This small molecule binds to this protein.
Small molecule (SMILES): NCC(=O)O

Binding-site contacts:
Ligand atom O contacts residue VAL262 of chain 1.A at 4.4 Å.
Ligand atom N contacts residue VAL262 of chain 1.A at 3.7 Å.
Ligand atom OXT contacts residue LEU265 of chain 1.A at 4.5 Å.
Ligand atom CA contacts residue LEU201 of chain 1.A at 3.9 Å (hydrophobic).
Ligand atom N contacts residue LEU258 of chain 1.A at 3.4 Å.
Ligand atom CA contacts residue THR196 of chain 1.A at 4.4 Å.
Ligand atom CA contacts residue LEU258 of chain 1.A at 4.2 Å (hydrophobic).
Ligand atom CA contacts residue PHE200 of chain 1.A at 4.4 Å (hydrophobic).
Ligand atom C contacts residue LEU265 of chain 1.A at 4.4 Å (hydrophobic).
Ligand atom O contacts residue LEU265 of chain 1.A at 4.3 Å.
Ligand atom N contacts residue PHE200 of chain 1.A at 4.3 Å.
Ligand atom OXT contacts residue LEU201 of chain 1.A at 4.2 Å.
Ligand atom N contacts residue HIS261 of chain 1.A at 4.2 Å.

Sequence of chain 1.A:
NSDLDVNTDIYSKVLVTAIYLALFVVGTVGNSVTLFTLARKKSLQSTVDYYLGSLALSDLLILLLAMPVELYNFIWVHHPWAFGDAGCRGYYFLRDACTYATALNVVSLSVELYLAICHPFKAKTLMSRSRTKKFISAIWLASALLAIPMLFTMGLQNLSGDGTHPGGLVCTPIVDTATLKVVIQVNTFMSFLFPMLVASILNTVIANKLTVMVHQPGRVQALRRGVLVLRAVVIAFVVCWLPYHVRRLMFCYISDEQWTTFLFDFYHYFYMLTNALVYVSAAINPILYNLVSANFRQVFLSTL